A protein and the small-molecule ligand that binds it are described below.
Small molecule (SMILES): NCC(=O)O

Binding-site contacts:
Ligand atom O contacts residue PRO124 of chain 1.A at 3.8 Å.
Ligand atom O contacts residue ARG131 of chain 1.A at 2.8 Å (salt-bridge).
Ligand atom N contacts residue ASP224 of chain 1.A at 3.0 Å (salt-bridge).
Ligand atom C contacts residue ARG131 of chain 1.A at 3.5 Å.
Ligand atom N contacts residue PRO124 of chain 1.A at 2.8 Å (h-bond).
Ligand atom N contacts residue SER180 of chain 1.A at 3.9 Å.
Ligand atom OXT contacts residue SER180 of chain 1.A at 2.8 Å (h-bond).
Ligand atom CA contacts residue TRP223 of chain 1.A at 4.0 Å (hydrophobic).
Ligand atom C contacts residue PHE92 of chain 1.A at 3.5 Å (hydrophobic).
Ligand atom CA contacts residue SER180 of chain 1.A at 3.1 Å.
Ligand atom OXT contacts residue ARG131 of chain 1.A at 3.0 Å (salt-bridge).
Ligand atom N contacts residue PHE92 of chain 1.A at 4.1 Å.
Ligand atom C contacts residue SER180 of chain 1.A at 3.2 Å.
Ligand atom CA contacts residue THR126 of chain 1.A at 3.5 Å.
Ligand atom OXT contacts residue SER179 of chain 1.A at 3.5 Å.
Ligand atom C contacts residue THR126 of chain 1.A at 3.9 Å.
Ligand atom CA contacts residue ASP224 of chain 1.A at 3.5 Å.
Ligand atom CA contacts residue PHE92 of chain 1.A at 3.9 Å (hydrophobic).
Ligand atom O contacts residue LEU125 of chain 1.A at 3.6 Å.
Ligand atom O contacts residue PHE92 of chain 1.A at 3.6 Å.
Ligand atom O contacts residue THR126 of chain 1.A at 2.9 Å (h-bond).
Ligand atom N contacts residue THR126 of chain 1.A at 2.9 Å (h-bond).
Ligand atom N contacts residue PHE250 of chain 1.A at 3.8 Å.
Ligand atom O contacts residue SER180 of chain 1.A at 3.7 Å.
Ligand atom OXT contacts residue PHE92 of chain 1.A at 3.1 Å.
Ligand atom CA contacts residue PRO124 of chain 1.A at 3.9 Å (hydrophobic).
Ligand atom C contacts residue PRO124 of chain 1.A at 4.3 Å (hydrophobic).
Ligand atom N contacts residue LEU125 of chain 1.A at 4.4 Å.

Sequence of chain 1.A:
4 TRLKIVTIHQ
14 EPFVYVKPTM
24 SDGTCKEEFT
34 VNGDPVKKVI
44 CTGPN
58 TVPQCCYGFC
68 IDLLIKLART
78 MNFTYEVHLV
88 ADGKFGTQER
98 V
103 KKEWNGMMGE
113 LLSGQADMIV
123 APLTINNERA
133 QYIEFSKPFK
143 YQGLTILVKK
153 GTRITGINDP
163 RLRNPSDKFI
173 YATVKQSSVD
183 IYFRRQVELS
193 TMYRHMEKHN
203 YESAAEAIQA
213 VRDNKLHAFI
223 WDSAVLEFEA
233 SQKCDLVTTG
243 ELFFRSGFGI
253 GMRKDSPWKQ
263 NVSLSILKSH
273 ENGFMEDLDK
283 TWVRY